Sequence of chain 1.B:
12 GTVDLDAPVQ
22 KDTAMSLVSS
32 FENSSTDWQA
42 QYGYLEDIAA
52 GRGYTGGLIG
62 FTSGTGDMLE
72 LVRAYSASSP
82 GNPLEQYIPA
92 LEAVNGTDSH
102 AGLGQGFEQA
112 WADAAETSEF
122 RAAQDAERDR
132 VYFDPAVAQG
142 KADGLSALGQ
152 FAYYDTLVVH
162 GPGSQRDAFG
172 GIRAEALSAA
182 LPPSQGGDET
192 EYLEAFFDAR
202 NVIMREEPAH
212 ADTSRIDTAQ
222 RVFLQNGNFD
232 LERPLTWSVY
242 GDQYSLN

A protein and the small-molecule ligand that binds it are described below.
Small molecule (SMILES): N[C@@H]1[C@@H](O)[C@H](O[C@@H]2O[C@H](CO)[C@@H](O[C@@H]3O[C@H](CO)[C@@H](O)[C@H](O)[C@H]3N)[C@H](O)[C@H]2N)[C@@H](CO)O[C@H]1O

Binding-site contacts:
Ligand atom O3 contacts residue THR56 of chain 1.B at 3.7 Å.
Ligand atom C6 contacts residue SER35 of chain 1.B at 3.3 Å.
Ligand atom O3 contacts residue ASP243 of chain 1.B at 3.9 Å.
Ligand atom O4 contacts residue GLU33 of chain 1.B at 2.7 Å (salt-bridge).
Ligand atom O6 contacts residue SER35 of chain 1.B at 2.7 Å (h-bond).
Ligand atom C6 contacts residue GLU33 of chain 1.B at 3.8 Å.
Ligand atom C3 contacts residue SER35 of chain 1.B at 3.9 Å.
Ligand atom O6 contacts residue TYR241 of chain 1.B at 3.7 Å.
Ligand atom O4 contacts residue TYR241 of chain 1.B at 3.5 Å.
Ligand atom O4 contacts residue GCS1 of chain 1.F at 2.6 Å.
Ligand atom N2 contacts residue ASP243 of chain 1.B at 2.8 Å (salt-bridge).
Ligand atom C6 contacts residue ASN34 of chain 1.B at 3.9 Å.
Ligand atom C6 contacts residue TYR241 of chain 1.B at 3.8 Å (hydrophobic).
Ligand atom O3 contacts residue ILE49 of chain 1.B at 3.9 Å.
Ligand atom C1 contacts residue GLU33 of chain 1.B at 3.3 Å.
Ligand atom N2 contacts residue TYR241 of chain 1.B at 3.9 Å.
Ligand atom O5 contacts residue TYR241 of chain 1.B at 3.8 Å.
Ligand atom C2 contacts residue TYR45 of chain 1.B at 4.0 Å (hydrophobic).
Ligand atom O5 contacts residue SER35 of chain 1.B at 3.3 Å (h-bond).
Ligand atom O6 contacts residue ALA210 of chain 1.B at 3.5 Å (h-bond).
Ligand atom C4 contacts residue ILE49 of chain 1.B at 3.8 Å (hydrophobic).
Ligand atom O6 contacts residue ASN34 of chain 1.B at 3.4 Å.
Ligand atom C4 contacts residue TYR241 of chain 1.B at 4.0 Å (hydrophobic).
Ligand atom C1 contacts residue ASP243 of chain 1.B at 3.7 Å.
Ligand atom O3 contacts residue TYR241 of chain 1.B at 3.9 Å.
Ligand atom C3 contacts residue ASP243 of chain 1.B at 3.4 Å.
Ligand atom C5 contacts residue SER35 of chain 1.B at 4.0 Å.
Ligand atom O3 contacts residue GLU33 of chain 1.B at 3.6 Å (salt-bridge).
Ligand atom O3 contacts residue SER35 of chain 1.B at 2.9 Å (h-bond).
Ligand atom C2 contacts residue TYR241 of chain 1.B at 3.7 Å (hydrophobic).
Ligand atom C3 contacts residue GLU33 of chain 1.B at 3.3 Å.
Ligand atom C4 contacts residue GCS1 of chain 1.F at 3.9 Å.
Ligand atom C2 contacts residue ASP243 of chain 1.B at 3.4 Å.
Ligand atom N2 contacts residue TYR45 of chain 1.B at 3.0 Å (h-bond).
Ligand atom C5 contacts residue TYR241 of chain 1.B at 3.9 Å (hydrophobic).
Ligand atom N2 contacts residue GLU33 of chain 1.B at 2.7 Å (salt-bridge).
Ligand atom O3 contacts residue TYR45 of chain 1.B at 3.7 Å.
Ligand atom O6 contacts residue GLU33 of chain 1.B at 3.4 Å (salt-bridge).
Ligand atom C4 contacts residue GLU33 of chain 1.B at 3.4 Å.
Ligand atom C2 contacts residue GLU33 of chain 1.B at 3.3 Å.